A small-molecule ligand and the protein it binds are described below.
Small molecule (SMILES): CC(=O)N[C@H]1[C@H](O[C@H]2[C@H](O)[C@@H](NC(C)=O)CO[C@@H]2CO)O[C@H](CO)[C@@H](O[C@@H]2O[C@H](CO)[C@@H](O)[C@H](O)[C@@H]2O)[C@@H]1O

Binding-site contacts:
Ligand atom N2 contacts residue GLU255 of chain 1.B at 3.9 Å.
Ligand atom C1 contacts residue ARG531 of chain 1.A at 4.2 Å.
Ligand atom C2 contacts residue ASN256 of chain 1.B at 2.4 Å.
Ligand atom O5 contacts residue ARG531 of chain 1.A at 3.2 Å (salt-bridge).
Ligand atom C7 contacts residue GLU255 of chain 1.B at 4.4 Å.
Ligand atom C7 contacts residue ASP254 of chain 1.B at 4.2 Å.
Ligand atom O5 contacts residue ASN256 of chain 1.B at 2.4 Å (h-bond).
Ligand atom C8 contacts residue ASN256 of chain 1.B at 4.3 Å.
Ligand atom C5 contacts residue ARG531 of chain 1.A at 4.0 Å.
Ligand atom C8 contacts residue ASP254 of chain 1.B at 4.1 Å.
Ligand atom C5 contacts residue ASN256 of chain 1.B at 3.7 Å.
Ligand atom C4 contacts residue ASN256 of chain 1.B at 4.2 Å.
Ligand atom C6 contacts residue ARG531 of chain 1.A at 3.5 Å.
Ligand atom C7 contacts residue ASN256 of chain 1.B at 3.2 Å.
Ligand atom N2 contacts residue ASN256 of chain 1.B at 2.9 Å (h-bond).
Ligand atom C1 contacts residue ASN256 of chain 1.B at 1.4 Å.
Ligand atom C8 contacts residue GLU255 of chain 1.B at 3.7 Å.
Ligand atom O7 contacts residue ASP254 of chain 1.B at 3.7 Å.
Ligand atom O7 contacts residue ASN256 of chain 1.B at 3.1 Å (h-bond).
Ligand atom C3 contacts residue ASN256 of chain 1.B at 3.8 Å.

Sequence of chain 1.A:
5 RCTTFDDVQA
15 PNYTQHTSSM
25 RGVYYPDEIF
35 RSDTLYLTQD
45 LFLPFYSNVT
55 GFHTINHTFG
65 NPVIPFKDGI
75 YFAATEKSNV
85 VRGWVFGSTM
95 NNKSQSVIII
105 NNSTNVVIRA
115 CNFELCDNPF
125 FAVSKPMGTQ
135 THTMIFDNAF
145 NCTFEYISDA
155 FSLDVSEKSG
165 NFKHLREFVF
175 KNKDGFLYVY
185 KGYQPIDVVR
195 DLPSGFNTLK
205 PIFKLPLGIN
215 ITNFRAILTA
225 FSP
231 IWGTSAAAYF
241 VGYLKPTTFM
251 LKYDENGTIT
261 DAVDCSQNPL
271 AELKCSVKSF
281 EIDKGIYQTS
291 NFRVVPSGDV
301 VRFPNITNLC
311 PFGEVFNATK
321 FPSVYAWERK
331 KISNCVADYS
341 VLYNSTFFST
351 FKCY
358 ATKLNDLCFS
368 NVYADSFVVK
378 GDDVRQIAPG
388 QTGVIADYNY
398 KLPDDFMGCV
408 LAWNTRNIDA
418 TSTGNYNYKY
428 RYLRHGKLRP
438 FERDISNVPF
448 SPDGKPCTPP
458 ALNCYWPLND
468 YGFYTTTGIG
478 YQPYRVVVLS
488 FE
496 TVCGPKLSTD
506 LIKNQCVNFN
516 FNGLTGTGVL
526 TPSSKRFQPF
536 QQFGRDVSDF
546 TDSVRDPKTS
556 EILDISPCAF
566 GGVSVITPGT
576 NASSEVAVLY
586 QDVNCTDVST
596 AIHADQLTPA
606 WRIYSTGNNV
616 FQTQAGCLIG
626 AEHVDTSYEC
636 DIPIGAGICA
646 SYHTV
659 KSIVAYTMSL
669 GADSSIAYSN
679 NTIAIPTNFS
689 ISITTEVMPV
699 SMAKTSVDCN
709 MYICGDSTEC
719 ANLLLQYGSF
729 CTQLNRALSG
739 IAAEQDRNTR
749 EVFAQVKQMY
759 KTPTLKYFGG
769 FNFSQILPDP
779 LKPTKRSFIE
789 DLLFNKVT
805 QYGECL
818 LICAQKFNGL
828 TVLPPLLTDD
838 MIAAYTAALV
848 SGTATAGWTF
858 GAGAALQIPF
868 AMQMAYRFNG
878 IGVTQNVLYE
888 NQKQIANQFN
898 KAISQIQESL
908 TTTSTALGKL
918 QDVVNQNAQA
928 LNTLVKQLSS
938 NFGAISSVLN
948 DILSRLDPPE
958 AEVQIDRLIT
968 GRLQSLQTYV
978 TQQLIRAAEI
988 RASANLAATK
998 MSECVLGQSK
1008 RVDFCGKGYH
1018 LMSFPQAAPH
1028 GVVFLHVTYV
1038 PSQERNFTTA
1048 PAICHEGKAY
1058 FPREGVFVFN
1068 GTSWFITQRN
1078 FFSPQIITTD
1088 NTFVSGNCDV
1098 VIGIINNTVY

Sequence of chain 1.B:
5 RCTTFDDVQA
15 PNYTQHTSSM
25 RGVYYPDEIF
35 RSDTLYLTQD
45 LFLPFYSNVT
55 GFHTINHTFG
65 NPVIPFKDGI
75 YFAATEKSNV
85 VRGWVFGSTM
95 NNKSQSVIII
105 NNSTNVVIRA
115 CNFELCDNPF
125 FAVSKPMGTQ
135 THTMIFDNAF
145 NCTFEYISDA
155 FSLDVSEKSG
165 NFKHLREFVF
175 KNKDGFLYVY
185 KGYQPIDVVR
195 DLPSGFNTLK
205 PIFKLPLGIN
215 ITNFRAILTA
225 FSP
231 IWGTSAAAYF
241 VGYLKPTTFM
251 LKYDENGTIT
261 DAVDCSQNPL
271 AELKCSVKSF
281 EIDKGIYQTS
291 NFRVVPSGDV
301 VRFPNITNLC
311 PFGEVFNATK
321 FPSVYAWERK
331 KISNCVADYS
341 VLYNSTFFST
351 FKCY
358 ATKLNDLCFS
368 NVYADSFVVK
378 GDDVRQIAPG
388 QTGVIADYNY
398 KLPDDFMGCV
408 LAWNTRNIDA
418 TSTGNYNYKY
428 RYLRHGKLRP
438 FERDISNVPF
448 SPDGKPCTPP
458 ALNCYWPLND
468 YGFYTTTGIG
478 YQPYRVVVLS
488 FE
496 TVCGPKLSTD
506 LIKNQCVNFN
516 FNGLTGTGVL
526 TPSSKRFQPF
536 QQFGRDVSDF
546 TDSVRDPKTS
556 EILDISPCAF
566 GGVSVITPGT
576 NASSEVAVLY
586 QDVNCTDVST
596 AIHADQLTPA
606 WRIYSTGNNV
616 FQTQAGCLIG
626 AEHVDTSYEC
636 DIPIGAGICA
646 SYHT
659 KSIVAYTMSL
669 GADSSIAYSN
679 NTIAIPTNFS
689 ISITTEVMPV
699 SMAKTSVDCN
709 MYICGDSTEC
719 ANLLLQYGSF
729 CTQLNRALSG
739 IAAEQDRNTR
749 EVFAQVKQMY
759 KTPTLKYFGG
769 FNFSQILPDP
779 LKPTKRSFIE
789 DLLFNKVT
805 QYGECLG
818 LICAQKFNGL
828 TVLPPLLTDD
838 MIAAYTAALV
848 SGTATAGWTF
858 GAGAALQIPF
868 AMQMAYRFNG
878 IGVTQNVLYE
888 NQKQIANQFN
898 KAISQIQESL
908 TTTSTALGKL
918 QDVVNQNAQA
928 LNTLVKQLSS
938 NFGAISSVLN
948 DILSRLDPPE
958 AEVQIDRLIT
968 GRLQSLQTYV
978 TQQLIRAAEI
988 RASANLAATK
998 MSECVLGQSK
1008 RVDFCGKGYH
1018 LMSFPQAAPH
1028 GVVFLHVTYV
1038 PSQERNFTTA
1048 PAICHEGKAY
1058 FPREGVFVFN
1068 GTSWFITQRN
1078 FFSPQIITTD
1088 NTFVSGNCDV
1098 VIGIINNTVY